Binding-site contacts:
Ligand atom C2 contacts residue HIS2 of chain 42.D at 4.5 Å.
Ligand atom O5 contacts residue NAG1 of chain 42.T at 2.5 Å (h-bond).
Ligand atom C2 contacts residue BMA1 of chain 42.V at 3.2 Å.
Ligand atom C3 contacts residue NAG1 of chain 42.T at 4.1 Å.
Ligand atom O3 contacts residue BMA1 of chain 42.V at 1.1 Å.
Ligand atom O6 contacts residue NAG1 of chain 42.T at 4.5 Å.
Ligand atom C2 contacts residue NAG1 of chain 42.T at 2.9 Å.
Ligand atom C4 contacts residue BMA1 of chain 42.V at 3.6 Å.
Ligand atom C3 contacts residue BMA1 of chain 42.V at 2.5 Å.
Ligand atom O4 contacts residue BMA1 of chain 42.V at 4.0 Å.
Ligand atom C1 contacts residue NAG1 of chain 42.T at 1.7 Å.
Ligand atom O2 contacts residue HIS2 of chain 42.D at 3.4 Å (h-bond).
Ligand atom O2 contacts residue NAG1 of chain 42.T at 3.4 Å (h-bond).
Ligand atom C5 contacts residue NAG1 of chain 42.T at 3.8 Å.
Ligand atom O2 contacts residue BMA1 of chain 42.V at 3.0 Å (h-bond).

A protein and the small-molecule ligand that binds it are described below.
Small molecule (SMILES): OC[C@H]1O[C@@H](O)[C@@H](O)[C@@H](O)[C@@H]1O

Sequence of chain 42.D:
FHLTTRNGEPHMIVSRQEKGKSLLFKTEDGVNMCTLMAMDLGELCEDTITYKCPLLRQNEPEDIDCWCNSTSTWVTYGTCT